This protein binds this small molecule.
Small molecule (SMILES): CC(=O)OCc1n[nH]nc1CNS(=O)(=O)c1ccccc1

Sequence of chain 1.B:
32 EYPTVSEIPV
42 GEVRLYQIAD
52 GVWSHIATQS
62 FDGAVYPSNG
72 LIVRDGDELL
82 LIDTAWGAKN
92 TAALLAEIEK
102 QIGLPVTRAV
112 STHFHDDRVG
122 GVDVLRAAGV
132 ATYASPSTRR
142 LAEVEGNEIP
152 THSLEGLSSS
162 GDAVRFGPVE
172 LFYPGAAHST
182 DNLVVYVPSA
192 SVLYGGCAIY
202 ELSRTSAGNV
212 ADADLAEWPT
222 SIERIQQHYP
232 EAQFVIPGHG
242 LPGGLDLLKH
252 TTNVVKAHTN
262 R

Binding-site contacts:
Ligand atom N02 contacts residue ZN1 of chain 1.L at 2.6 Å.
Ligand atom N05 contacts residue HIS179 of chain 1.B at 3.2 Å.
Ligand atom C03 contacts residue ZN1 of chain 1.L at 3.4 Å.
Ligand atom O20 contacts residue ASN210 of chain 1.B at 2.8 Å (h-bond).
Ligand atom C04 contacts residue ARG205 of chain 1.B at 3.8 Å.
Ligand atom O10 contacts residue TRP87 of chain 1.B at 3.0 Å.
Ligand atom S09 contacts residue TRP87 of chain 1.B at 3.8 Å.
Ligand atom C13 contacts residue ARG205 of chain 1.B at 3.3 Å.
Ligand atom C14 contacts residue TYR67 of chain 1.B at 3.6 Å (hydrophobic).
Ligand atom C19 contacts residue HIS179 of chain 1.B at 3.6 Å.
Ligand atom C17 contacts residue ARG205 of chain 1.B at 2.9 Å.
Ligand atom C04 contacts residue HIS179 of chain 1.B at 3.8 Å.
Ligand atom N08 contacts residue ZN1 of chain 1.L at 3.7 Å.
Ligand atom N05 contacts residue ASN210 of chain 1.B at 3.9 Å.
Ligand atom O18 contacts residue ASN210 of chain 1.B at 2.4 Å (h-bond).
Ligand atom C15 contacts residue TYR67 of chain 1.B at 3.7 Å (hydrophobic).
Ligand atom N02 contacts residue OH1 of chain 1.N at 3.6 Å.
Ligand atom O20 contacts residue VAL211 of chain 1.B at 3.6 Å.
Ligand atom S09 contacts residue TYR67 of chain 1.B at 3.8 Å.
Ligand atom N01 contacts residue ZN1 of chain 1.L at 3.6 Å.
Ligand atom C19 contacts residue ASN210 of chain 1.B at 2.9 Å.
Ligand atom C03 contacts residue HIS240 of chain 1.B at 3.9 Å.
Ligand atom N01 contacts residue HIS179 of chain 1.B at 3.0 Å.
Ligand atom N05 contacts residue ARG205 of chain 1.B at 3.1 Å (salt-bridge).
Ligand atom C06 contacts residue ZN1 of chain 1.L at 3.6 Å.
Ligand atom C16 contacts residue ARG205 of chain 1.B at 3.6 Å.
Ligand atom N02 contacts residue HIS240 of chain 1.B at 3.2 Å (h-bond).
Ligand atom O20 contacts residue HIS179 of chain 1.B at 2.9 Å.
Ligand atom C03 contacts residue OH1 of chain 1.N at 3.7 Å.
Ligand atom C07 contacts residue ASN210 of chain 1.B at 3.5 Å.
Ligand atom C21 contacts residue ASN210 of chain 1.B at 3.3 Å.
Ligand atom O10 contacts residue TYR67 of chain 1.B at 2.8 Å.
Ligand atom O11 contacts residue TRP87 of chain 1.B at 3.8 Å.
Ligand atom C12 contacts residue TYR67 of chain 1.B at 3.4 Å (hydrophobic).
Ligand atom N02 contacts residue HIS179 of chain 1.B at 3.6 Å.
Ligand atom N08 contacts residue HIS240 of chain 1.B at 3.2 Å (h-bond).
Ligand atom N01 contacts residue ARG205 of chain 1.B at 3.6 Å (salt-bridge).
Ligand atom C06 contacts residue OH1 of chain 1.N at 3.7 Å.
Ligand atom O18 contacts residue VAL211 of chain 1.B at 3.9 Å.
Ligand atom C14 contacts residue ARG205 of chain 1.B at 3.9 Å.